Sequence of chain 1.B:
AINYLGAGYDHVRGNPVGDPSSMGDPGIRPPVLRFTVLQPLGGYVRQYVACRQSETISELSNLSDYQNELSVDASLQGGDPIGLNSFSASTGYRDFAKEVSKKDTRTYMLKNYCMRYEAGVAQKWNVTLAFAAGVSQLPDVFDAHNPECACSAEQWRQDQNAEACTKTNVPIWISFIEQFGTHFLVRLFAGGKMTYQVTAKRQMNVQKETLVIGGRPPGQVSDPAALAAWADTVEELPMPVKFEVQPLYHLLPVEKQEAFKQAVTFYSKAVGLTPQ

Binding-site contacts:
Ligand atom C5 contacts residue ASN149 of chain 1.B at 3.7 Å.
Ligand atom O6 contacts residue LEU60 of chain 1.B at 3.7 Å.
Ligand atom C7 contacts residue ARG40 of chain 1.B at 4.2 Å.
Ligand atom C6 contacts residue LEU60 of chain 1.B at 3.6 Å (hydrophobic).
Ligand atom C4 contacts residue LEU60 of chain 1.B at 4.1 Å (hydrophobic).
Ligand atom O6 contacts residue LYS147 of chain 1.B at 3.5 Å (salt-bridge).
Ligand atom C4 contacts residue ASN149 of chain 1.B at 4.3 Å.
Ligand atom C8 contacts residue ARG40 of chain 1.B at 3.8 Å.
Ligand atom N2 contacts residue ASN149 of chain 1.B at 2.9 Å (h-bond).
Ligand atom O5 contacts residue LYS147 of chain 1.B at 3.8 Å.
Ligand atom C2 contacts residue ASN149 of chain 1.B at 2.5 Å.
Ligand atom C1 contacts residue ASN149 of chain 1.B at 1.5 Å.
Ligand atom C5 contacts residue LEU60 of chain 1.B at 3.7 Å (hydrophobic).
Ligand atom C7 contacts residue ASN149 of chain 1.B at 4.1 Å.
Ligand atom N2 contacts residue ARG40 of chain 1.B at 3.8 Å.
Ligand atom C3 contacts residue ASN149 of chain 1.B at 3.8 Å.
Ligand atom O5 contacts residue ASN149 of chain 1.B at 2.4 Å (h-bond).
Ligand atom O4 contacts residue LEU60 of chain 1.B at 3.2 Å.
Ligand atom C5 contacts residue LYS147 of chain 1.B at 4.3 Å.
Ligand atom C6 contacts residue LYS147 of chain 1.B at 3.4 Å.

The small molecule below binds the protein below.
Small molecule (SMILES): CC(=O)N[C@@H]1[C@@H](O)[C@H](O)[C@@H](CO)O[C@H]1O